Sequence of chain 1.A:
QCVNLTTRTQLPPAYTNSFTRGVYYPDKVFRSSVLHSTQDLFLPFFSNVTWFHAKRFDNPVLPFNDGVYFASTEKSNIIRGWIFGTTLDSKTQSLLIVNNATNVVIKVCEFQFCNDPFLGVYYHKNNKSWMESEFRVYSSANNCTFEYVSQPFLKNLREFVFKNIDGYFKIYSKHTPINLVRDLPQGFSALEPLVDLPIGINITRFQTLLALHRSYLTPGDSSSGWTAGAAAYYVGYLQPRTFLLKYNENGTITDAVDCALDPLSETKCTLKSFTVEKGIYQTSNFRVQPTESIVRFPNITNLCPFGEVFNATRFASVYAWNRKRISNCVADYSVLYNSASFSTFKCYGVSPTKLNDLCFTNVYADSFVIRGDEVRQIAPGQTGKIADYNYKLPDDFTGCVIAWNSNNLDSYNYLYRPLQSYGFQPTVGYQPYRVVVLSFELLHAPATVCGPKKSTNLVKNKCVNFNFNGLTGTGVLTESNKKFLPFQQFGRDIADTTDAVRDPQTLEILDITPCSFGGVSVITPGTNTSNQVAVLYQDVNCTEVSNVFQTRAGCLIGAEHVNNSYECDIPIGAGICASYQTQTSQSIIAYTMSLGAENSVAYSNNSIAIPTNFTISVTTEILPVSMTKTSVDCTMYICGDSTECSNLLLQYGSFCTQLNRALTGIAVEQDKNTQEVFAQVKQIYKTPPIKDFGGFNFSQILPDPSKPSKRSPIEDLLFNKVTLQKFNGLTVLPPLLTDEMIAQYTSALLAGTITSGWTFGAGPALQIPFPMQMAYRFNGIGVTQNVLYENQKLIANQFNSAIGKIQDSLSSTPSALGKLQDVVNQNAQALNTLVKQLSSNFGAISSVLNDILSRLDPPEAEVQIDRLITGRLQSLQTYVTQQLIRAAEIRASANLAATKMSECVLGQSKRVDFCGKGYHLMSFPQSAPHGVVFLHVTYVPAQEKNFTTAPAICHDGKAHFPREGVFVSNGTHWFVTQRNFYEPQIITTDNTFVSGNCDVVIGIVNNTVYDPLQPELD

The protein below binds the small molecule below.
Small molecule (SMILES): CC(=O)N[C@H]1[C@H](O[C@H]2[C@H](O)[C@@H](NC(C)=O)CO[C@@H]2CO)O[C@H](CO)[C@@H](O)[C@@H]1O

Binding-site contacts:
Ligand atom O7 contacts residue ASN909 of chain 1.A at 4.2 Å.
Ligand atom O3 contacts residue ASN782 of chain 1.A at 4.2 Å.
Ligand atom O5 contacts residue ASN782 of chain 1.A at 2.1 Å (h-bond).
Ligand atom C5 contacts residue SER784 of chain 1.A at 3.3 Å.
Ligand atom O5 contacts residue SER784 of chain 1.A at 2.5 Å (h-bond).
Ligand atom C6 contacts residue SER784 of chain 1.A at 4.1 Å.
Ligand atom C4 contacts residue ASN782 of chain 1.A at 3.8 Å.
Ligand atom C1 contacts residue SER784 of chain 1.A at 2.9 Å.
Ligand atom C6 contacts residue ASN782 of chain 1.A at 4.0 Å.
Ligand atom C3 contacts residue ASN782 of chain 1.A at 3.3 Å.
Ligand atom N2 contacts residue ASN782 of chain 1.A at 2.3 Å (h-bond).
Ligand atom O7 contacts residue ASN782 of chain 1.A at 2.7 Å (h-bond).
Ligand atom C2 contacts residue SER784 of chain 1.A at 4.3 Å.
Ligand atom C1 contacts residue ASN782 of chain 1.A at 1.5 Å.
Ligand atom C7 contacts residue ASN782 of chain 1.A at 2.7 Å.
Ligand atom C8 contacts residue ASN782 of chain 1.A at 3.9 Å.
Ligand atom O6 contacts residue ASN782 of chain 1.A at 3.5 Å (h-bond).
Ligand atom C5 contacts residue ASN782 of chain 1.A at 3.3 Å.
Ligand atom C2 contacts residue ASN782 of chain 1.A at 1.9 Å.